This small molecule binds to this protein.
Small molecule (SMILES): CC(=O)N[C@@H]1[C@@H](O)[C@H](O)[C@@H](CO)O[C@H]1O

Binding-site contacts:
Ligand atom C8 contacts residue TYR127 of chain 1.K at 3.4 Å (hydrophobic).
Ligand atom C8 contacts residue ASN126 of chain 1.K at 3.3 Å.
Ligand atom N2 contacts residue ASN126 of chain 1.K at 2.8 Å (h-bond).
Ligand atom C4 contacts residue ASN126 of chain 1.K at 4.1 Å.
Ligand atom C5 contacts residue ASN126 of chain 1.K at 3.7 Å.
Ligand atom C2 contacts residue ASN126 of chain 1.K at 2.3 Å.
Ligand atom C3 contacts residue ASN126 of chain 1.K at 3.6 Å.
Ligand atom C1 contacts residue ASN126 of chain 1.K at 1.4 Å.
Ligand atom O5 contacts residue ASN126 of chain 1.K at 2.4 Å (h-bond).
Ligand atom O7 contacts residue ASN126 of chain 1.K at 3.4 Å (h-bond).
Ligand atom N2 contacts residue TYR127 of chain 1.K at 4.4 Å.
Ligand atom C7 contacts residue ASN126 of chain 1.K at 3.2 Å.

Sequence of chain 1.K:
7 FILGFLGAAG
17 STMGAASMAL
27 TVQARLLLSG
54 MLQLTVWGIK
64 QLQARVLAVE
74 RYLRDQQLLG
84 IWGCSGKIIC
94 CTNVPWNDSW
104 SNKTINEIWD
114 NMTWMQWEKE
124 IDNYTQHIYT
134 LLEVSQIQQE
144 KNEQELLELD